Binding-site contacts:
Ligand atom O7 contacts residue TYR166 of chain 1.A at 3.6 Å.
Ligand atom C7 contacts residue THR136 of chain 1.A at 4.5 Å.
Ligand atom O5 contacts residue ASN149 of chain 1.A at 2.4 Å (h-bond).
Ligand atom C1 contacts residue TYR166 of chain 1.A at 4.0 Å (hydrophobic).
Ligand atom C2 contacts residue THR136 of chain 1.A at 4.5 Å.
Ligand atom C8 contacts residue GLY312 of chain 1.A at 3.9 Å.
Ligand atom N2 contacts residue ASN149 of chain 1.A at 3.0 Å (h-bond).
Ligand atom C3 contacts residue ASN149 of chain 1.A at 3.9 Å.
Ligand atom C7 contacts residue TYR166 of chain 1.A at 4.0 Å (hydrophobic).
Ligand atom O7 contacts residue THR136 of chain 1.A at 3.3 Å (h-bond).
Ligand atom O4 contacts residue TYR166 of chain 1.A at 4.1 Å.
Ligand atom C4 contacts residue ASN149 of chain 1.A at 4.4 Å.
Ligand atom C7 contacts residue LEU168 of chain 1.A at 4.5 Å (hydrophobic).
Ligand atom C8 contacts residue LEU168 of chain 1.A at 3.7 Å (hydrophobic).
Ligand atom C1 contacts residue ASN149 of chain 1.A at 1.5 Å.
Ligand atom C3 contacts residue TYR166 of chain 1.A at 3.9 Å (hydrophobic).
Ligand atom O7 contacts residue VAL135 of chain 1.A at 4.1 Å.
Ligand atom O7 contacts residue ASN149 of chain 1.A at 4.2 Å.
Ligand atom N2 contacts residue TYR166 of chain 1.A at 4.0 Å.
Ligand atom C2 contacts residue TYR166 of chain 1.A at 4.3 Å (hydrophobic).
Ligand atom C7 contacts residue ASN149 of chain 1.A at 3.8 Å.
Ligand atom C5 contacts residue ASN149 of chain 1.A at 3.8 Å.
Ligand atom C8 contacts residue ASP313 of chain 1.A at 3.9 Å.
Ligand atom C7 contacts residue VAL135 of chain 1.A at 4.5 Å (hydrophobic).
Ligand atom C2 contacts residue ASN149 of chain 1.A at 2.5 Å.
Ligand atom C8 contacts residue TYR166 of chain 1.A at 3.9 Å (hydrophobic).
Ligand atom O3 contacts residue TYR166 of chain 1.A at 4.5 Å.
Ligand atom C8 contacts residue VAL135 of chain 1.A at 4.2 Å (hydrophobic).

The protein below binds the small molecule below.
Small molecule (SMILES): CC(=O)N[C@H]1[C@H](O[C@H]2[C@H](O)[C@@H](NC(C)=O)CO[C@@H]2CO)O[C@H](CO)[C@@H](O)[C@@H]1O

Sequence of chain 1.A:
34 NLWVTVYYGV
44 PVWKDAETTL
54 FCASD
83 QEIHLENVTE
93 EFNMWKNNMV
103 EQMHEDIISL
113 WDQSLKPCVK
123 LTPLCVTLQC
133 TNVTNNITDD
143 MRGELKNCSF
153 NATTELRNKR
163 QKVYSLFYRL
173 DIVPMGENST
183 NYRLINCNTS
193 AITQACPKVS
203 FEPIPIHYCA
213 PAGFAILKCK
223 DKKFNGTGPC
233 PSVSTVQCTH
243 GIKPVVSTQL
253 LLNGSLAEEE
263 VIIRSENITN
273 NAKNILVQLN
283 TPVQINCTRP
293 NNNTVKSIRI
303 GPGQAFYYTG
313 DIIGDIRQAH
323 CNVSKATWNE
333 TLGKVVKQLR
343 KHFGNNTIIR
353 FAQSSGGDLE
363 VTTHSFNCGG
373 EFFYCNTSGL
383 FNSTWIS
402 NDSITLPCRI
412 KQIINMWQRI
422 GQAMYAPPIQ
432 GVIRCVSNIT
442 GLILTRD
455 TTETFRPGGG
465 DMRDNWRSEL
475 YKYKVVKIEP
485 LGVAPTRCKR